Binding-site contacts:
Ligand atom O contacts residue THR100 of chain 3.C at 3.0 Å (h-bond).
Ligand atom CA contacts residue THR100 of chain 3.C at 3.2 Å.
Ligand atom CG2 contacts residue ASP92 of chain 3.C at 3.4 Å.
Ligand atom CG contacts residue ASP94 of chain 3.C at 3.6 Å.
Ligand atom O contacts residue THR44 of chain 3.C at 3.3 Å.
Ligand atom O contacts residue GLY98 of chain 3.C at 3.2 Å (h-bond).
Ligand atom O contacts residue VAL43 of chain 3.C at 3.5 Å (h-bond).
Ligand atom CA contacts residue ILE41 of chain 3.C at 3.3 Å (hydrophobic).
Ligand atom O contacts residue ILE41 of chain 3.C at 3.1 Å (h-bond).
Ligand atom O contacts residue ASP40 of chain 3.C at 3.3 Å.
Ligand atom N contacts residue ASP40 of chain 3.C at 2.8 Å (salt-bridge).
Ligand atom O contacts residue LYS101 of chain 3.C at 3.5 Å.
Ligand atom CG contacts residue THR96 of chain 3.C at 3.5 Å.
Ligand atom O contacts residue ASP94 of chain 3.C at 3.0 Å (salt-bridge).
Ligand atom CG contacts residue PRO97 of chain 3.C at 3.5 Å (hydrophobic).
Ligand atom O contacts residue THR42 of chain 3.C at 3.4 Å.
Ligand atom N contacts residue PHE102 of chain 3.C at 3.0 Å (h-bond).
Ligand atom CA contacts residue ASP94 of chain 3.C at 3.5 Å.
Ligand atom N contacts residue ASP94 of chain 3.C at 3.5 Å (salt-bridge).
Ligand atom N contacts residue VAL43 of chain 3.C at 2.9 Å (h-bond).
Ligand atom ND2 contacts residue ILE75 of chain 3.C at 3.2 Å (h-bond).
Ligand atom CD contacts residue PRO97 of chain 3.C at 3.3 Å (hydrophobic).
Ligand atom CB contacts residue GLY98 of chain 3.C at 3.5 Å.
Ligand atom CG contacts residue ASP94 of chain 3.C at 3.4 Å.
Ligand atom OD1 contacts residue ASP92 of chain 3.C at 2.6 Å (salt-bridge).
Ligand atom N contacts residue GLY98 of chain 3.C at 2.8 Å (h-bond).
Ligand atom CB contacts residue THR100 of chain 3.C at 3.3 Å.
Ligand atom N contacts residue ILE41 of chain 3.C at 2.9 Å (h-bond).
Ligand atom CA contacts residue GLY98 of chain 3.C at 3.6 Å.
Ligand atom CD contacts residue ASP94 of chain 3.C at 3.4 Å.
Ligand atom ND2 contacts residue ASP92 of chain 3.C at 3.1 Å (salt-bridge).
Ligand atom CG contacts residue TYR29 of chain 3.C at 3.5 Å (hydrophobic).
Ligand atom N contacts residue THR100 of chain 3.C at 3.0 Å (h-bond).
Ligand atom CB contacts residue THR96 of chain 3.C at 3.2 Å.
Ligand atom O contacts residue THR99 of chain 3.C at 3.3 Å.
Ligand atom O contacts residue PHE102 of chain 3.C at 2.9 Å (h-bond).
Ligand atom CG contacts residue ASP92 of chain 3.C at 3.5 Å.
Ligand atom O contacts residue VAL43 of chain 3.C at 2.8 Å (h-bond).
Ligand atom ND2 contacts residue THR96 of chain 3.C at 2.9 Å (h-bond).
Ligand atom CB contacts residue ASP94 of chain 3.C at 3.3 Å.

Sequence of chain 3.C:
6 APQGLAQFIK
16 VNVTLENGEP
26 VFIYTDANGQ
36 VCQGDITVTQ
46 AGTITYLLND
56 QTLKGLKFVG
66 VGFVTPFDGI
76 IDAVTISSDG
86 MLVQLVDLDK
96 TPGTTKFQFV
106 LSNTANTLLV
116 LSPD

This small molecule binds to this protein.
Small molecule (SMILES): CC[C@H](C)[C@H](NC(=O)[C@H](C)NC(=O)[C@@H]1CCCN1)C(=O)N[C@H](C(=O)N[C@@H](CC(N)=O)C(=O)N[C@@H](CCCN=C(N)N)C(=O)N1CCC[C@H]1C=O)[C@@H](C)CC